Sequence of chain 1.B:
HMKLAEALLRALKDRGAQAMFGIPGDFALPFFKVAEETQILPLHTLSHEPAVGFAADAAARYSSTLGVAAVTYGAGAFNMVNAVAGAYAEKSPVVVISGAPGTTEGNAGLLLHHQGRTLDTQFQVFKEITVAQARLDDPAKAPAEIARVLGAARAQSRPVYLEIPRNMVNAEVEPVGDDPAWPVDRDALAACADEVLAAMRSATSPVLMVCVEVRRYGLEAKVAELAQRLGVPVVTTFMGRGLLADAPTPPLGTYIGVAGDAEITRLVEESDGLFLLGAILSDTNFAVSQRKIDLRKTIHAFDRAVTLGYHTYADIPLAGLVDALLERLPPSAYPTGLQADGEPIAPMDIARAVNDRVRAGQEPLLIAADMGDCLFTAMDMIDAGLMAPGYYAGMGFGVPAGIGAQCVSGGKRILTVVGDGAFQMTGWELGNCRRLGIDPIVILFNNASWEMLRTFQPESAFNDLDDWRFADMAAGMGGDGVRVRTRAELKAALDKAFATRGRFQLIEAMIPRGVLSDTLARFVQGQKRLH

Sequence of chain 1.A:
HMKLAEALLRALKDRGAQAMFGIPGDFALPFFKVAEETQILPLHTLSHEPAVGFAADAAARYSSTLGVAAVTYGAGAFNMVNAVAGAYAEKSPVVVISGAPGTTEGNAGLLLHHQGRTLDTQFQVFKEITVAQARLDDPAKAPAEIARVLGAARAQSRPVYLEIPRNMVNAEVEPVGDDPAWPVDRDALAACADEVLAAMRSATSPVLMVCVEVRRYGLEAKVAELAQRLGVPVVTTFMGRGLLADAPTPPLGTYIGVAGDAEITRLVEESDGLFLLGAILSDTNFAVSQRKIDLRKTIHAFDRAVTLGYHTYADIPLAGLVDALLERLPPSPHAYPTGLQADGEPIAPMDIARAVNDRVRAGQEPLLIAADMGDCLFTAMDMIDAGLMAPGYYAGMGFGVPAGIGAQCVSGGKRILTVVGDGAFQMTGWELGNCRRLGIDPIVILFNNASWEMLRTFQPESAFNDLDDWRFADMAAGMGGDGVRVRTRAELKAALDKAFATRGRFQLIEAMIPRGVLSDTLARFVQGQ

A small-molecule ligand and the protein it binds are described below.
Small molecule (SMILES): O=C(O)C(=O)Cc1ccccc1

Binding-site contacts:
Ligand atom C4' contacts residue PHE552 of chain 1.A at 3.7 Å (hydrophobic).
Ligand atom C6' contacts residue MET481 of chain 1.A at 3.8 Å (hydrophobic).
Ligand atom O3 contacts residue TPW1 of chain 1.D at 3.4 Å (h-bond).
Ligand atom C3 contacts residue MET481 of chain 1.A at 3.4 Å (hydrophobic).
Ligand atom C4' contacts residue THR303 of chain 1.A at 3.7 Å.
Ligand atom C2 contacts residue ASP45 of chain 1.B at 4.0 Å.
Ligand atom C1 contacts residue TPW1 of chain 1.D at 3.5 Å.
Ligand atom O2 contacts residue GLY44 of chain 1.B at 3.7 Å.
Ligand atom C5' contacts residue THR303 of chain 1.A at 3.5 Å.
Ligand atom C3' contacts residue GLN556 of chain 1.A at 4.1 Å.
Ligand atom C2 contacts residue HIS133 of chain 1.B at 3.9 Å.
Ligand atom C1' contacts residue MET481 of chain 1.A at 3.7 Å (hydrophobic).
Ligand atom C1' contacts residue HIS132 of chain 1.B at 3.8 Å.
Ligand atom C4' contacts residue GLN556 of chain 1.A at 3.9 Å.
Ligand atom C2' contacts residue PHE485 of chain 1.A at 4.0 Å (hydrophobic).
Ligand atom O2 contacts residue LEU482 of chain 1.A at 3.6 Å.
Ligand atom O1 contacts residue ASP45 of chain 1.B at 3.3 Å (salt-bridge).
Ligand atom O3 contacts residue HIS133 of chain 1.B at 3.3 Å (h-bond).
Ligand atom O3 contacts residue ALA422 of chain 1.A at 3.6 Å.
Ligand atom O1 contacts residue TPW1 of chain 1.D at 3.5 Å.
Ligand atom O2 contacts residue TPW1 of chain 1.D at 3.9 Å.
Ligand atom C1 contacts residue GLY44 of chain 1.B at 4.2 Å.
Ligand atom C2' contacts residue ASP45 of chain 1.B at 4.0 Å.
Ligand atom C6' contacts residue ALA422 of chain 1.A at 4.2 Å (hydrophobic).
Ligand atom C2 contacts residue HIS132 of chain 1.B at 4.2 Å.
Ligand atom C3' contacts residue HIS132 of chain 1.B at 3.3 Å.
Ligand atom C4' contacts residue HIS132 of chain 1.B at 3.8 Å.
Ligand atom O1 contacts residue GLY44 of chain 1.B at 3.6 Å.
Ligand atom C3 contacts residue TPW1 of chain 1.D at 4.1 Å.
Ligand atom C6' contacts residue HIS132 of chain 1.B at 3.9 Å.
Ligand atom O2 contacts residue ASP45 of chain 1.B at 2.6 Å (salt-bridge).
Ligand atom C6' contacts residue MET400 of chain 1.A at 4.0 Å (hydrophobic).
Ligand atom C1 contacts residue ASP45 of chain 1.B at 3.2 Å.
Ligand atom C5' contacts residue PHE552 of chain 1.A at 3.8 Å (hydrophobic).
Ligand atom C1 contacts residue HIS133 of chain 1.B at 3.8 Å.
Ligand atom O1 contacts residue HIS133 of chain 1.B at 2.9 Å (h-bond).
Ligand atom C2' contacts residue HIS132 of chain 1.B at 3.3 Å.
Ligand atom O3 contacts residue HIS132 of chain 1.B at 4.1 Å.
Ligand atom C5' contacts residue HIS132 of chain 1.B at 3.9 Å.
Ligand atom C2 contacts residue TPW1 of chain 1.D at 3.4 Å.